Sequence of chain 1.A:
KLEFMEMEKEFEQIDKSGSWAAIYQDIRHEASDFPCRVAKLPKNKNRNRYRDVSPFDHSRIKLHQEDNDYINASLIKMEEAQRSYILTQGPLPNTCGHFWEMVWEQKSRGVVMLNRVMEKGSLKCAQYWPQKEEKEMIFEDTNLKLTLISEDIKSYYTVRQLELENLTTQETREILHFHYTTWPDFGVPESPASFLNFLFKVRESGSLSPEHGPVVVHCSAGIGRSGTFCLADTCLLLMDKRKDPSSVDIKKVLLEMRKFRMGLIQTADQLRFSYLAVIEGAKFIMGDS

A small-molecule ligand and the protein it binds are described below.
Small molecule (SMILES): O=P(O)(O)C(F)(F)c1ccc(CC(Cc2ccc(C(F)(F)P(=O)(O)O)cc2)(c2ccccc2)n2nnc3ccccc32)cc1

Binding-site contacts:
Ligand atom O41 contacts residue ALA229 of chain 1.A at 3.5 Å.
Ligand atom C9A contacts residue ARG59 of chain 1.A at 3.7 Å.
Ligand atom O21 contacts residue GLN274 of chain 1.A at 3.5 Å (h-bond).
Ligand atom N62 contacts residue ASP60 of chain 1.A at 3.7 Å.
Ligand atom F19 contacts residue ILE231 of chain 1.A at 3.3 Å.
Ligand atom C1A contacts residue GLN274 of chain 1.A at 3.2 Å.
Ligand atom F19 contacts residue GLY271 of chain 1.A at 3.4 Å.
Ligand atom O42 contacts residue ALA229 of chain 1.A at 2.8 Å (h-bond).
Ligand atom C5B contacts residue PHE194 of chain 1.A at 3.6 Å (hydrophobic).
Ligand atom O41 contacts residue GLY232 of chain 1.A at 2.6 Å (h-bond).
Ligand atom O42 contacts residue SER228 of chain 1.A at 3.1 Å (h-bond).
Ligand atom C33 contacts residue ALA229 of chain 1.A at 3.7 Å (hydrophobic).
Ligand atom C55 contacts residue SER130 of chain 1.A at 3.4 Å.
Ligand atom O42 contacts residue CYS227 of chain 1.A at 3.5 Å (h-bond).
Ligand atom C8A contacts residue ARG59 of chain 1.A at 3.4 Å.
Ligand atom O43 contacts residue CYS227 of chain 1.A at 3.3 Å (h-bond).
Ligand atom O43 contacts residue GLY232 of chain 1.A at 3.5 Å.
Ligand atom O41 contacts residue CYS227 of chain 1.A at 3.3 Å (h-bond).
Ligand atom F39 contacts residue GLN274 of chain 1.A at 3.4 Å.
Ligand atom N63 contacts residue ASP60 of chain 1.A at 3.1 Å (salt-bridge).
Ligand atom O43 contacts residue ARG233 of chain 1.A at 2.7 Å (salt-bridge).
Ligand atom C4A contacts residue ALA229 of chain 1.A at 3.4 Å (hydrophobic).
Ligand atom F39 contacts residue PHE194 of chain 1.A at 3.4 Å.
Ligand atom C2A contacts residue GLN274 of chain 1.A at 3.1 Å.
Ligand atom C4B contacts residue TYR58 of chain 1.A at 3.6 Å (hydrophobic).
Ligand atom O41 contacts residue ILE231 of chain 1.A at 3.0 Å (h-bond).
Ligand atom F18 contacts residue MET270 of chain 1.A at 3.5 Å.
Ligand atom C53 contacts residue SER130 of chain 1.A at 3.5 Å.
Ligand atom C5A contacts residue ALA229 of chain 1.A at 3.4 Å (hydrophobic).
Ligand atom C36 contacts residue PHE194 of chain 1.A at 3.5 Å (hydrophobic).
Ligand atom P40 contacts residue CYS227 of chain 1.A at 3.6 Å.
Ligand atom C6A contacts residue TYR58 of chain 1.A at 3.6 Å (hydrophobic).
Ligand atom C2B contacts residue ASP60 of chain 1.A at 3.6 Å.
Ligand atom C36 contacts residue ALA229 of chain 1.A at 3.7 Å (hydrophobic).
Ligand atom O42 contacts residue ARG233 of chain 1.A at 3.2 Å (salt-bridge).
Ligand atom P40 contacts residue GLY232 of chain 1.A at 3.6 Å.
Ligand atom N62 contacts residue TYR58 of chain 1.A at 3.2 Å.
Ligand atom F18 contacts residue ASP60 of chain 1.A at 3.2 Å.
Ligand atom O41 contacts residue GLY230 of chain 1.A at 3.5 Å (h-bond).
Ligand atom C32 contacts residue TYR58 of chain 1.A at 3.6 Å (hydrophobic).